Binding-site contacts:
Ligand atom OD1 contacts residue GLU64 of chain 1.A at 3.6 Å (salt-bridge).
Ligand atom N contacts residue TYR172 of chain 1.A at 2.8 Å (h-bond).
Ligand atom CA contacts residue ASP78 of chain 1.A at 3.3 Å.
Ligand atom CD2 contacts residue TYR8 of chain 1.A at 3.5 Å (hydrophobic).
Ligand atom N contacts residue GOL1 of chain 1.L at 2.8 Å (h-bond).
Ligand atom N contacts residue GLU64 of chain 1.A at 2.9 Å (salt-bridge).
Ligand atom O contacts residue HIS71 of chain 1.A at 3.5 Å.
Ligand atom O contacts residue LYS147 of chain 1.A at 3.2 Å (salt-bridge).
Ligand atom CG2 contacts residue HIS71 of chain 1.A at 3.3 Å.
Ligand atom CD2 contacts residue TYR100 of chain 1.A at 3.4 Å (hydrophobic).
Ligand atom CA contacts residue GLU64 of chain 1.A at 3.6 Å.
Ligand atom O contacts residue LYS147 of chain 1.A at 3.0 Å (salt-bridge).
Ligand atom CB contacts residue THR144 of chain 1.A at 3.5 Å.
Ligand atom CB contacts residue ASP78 of chain 1.A at 3.5 Å.
Ligand atom CG contacts residue GLU64 of chain 1.A at 3.4 Å.
Ligand atom O contacts residue TRP148 of chain 1.A at 3.6 Å.
Ligand atom N contacts residue TYR100 of chain 1.A at 3.0 Å (h-bond).
Ligand atom CA contacts residue TYR160 of chain 1.A at 3.6 Å (hydrophobic).
Ligand atom O contacts residue GOL1 of chain 1.L at 2.8 Å (h-bond).
Ligand atom C contacts residue ASP78 of chain 1.A at 3.6 Å.
Ligand atom CD1 contacts residue MET46 of chain 1.A at 3.5 Å (hydrophobic).
Ligand atom OXT contacts residue LYS147 of chain 1.A at 3.5 Å.
Ligand atom CG1 contacts residue TYR100 of chain 1.A at 3.4 Å (hydrophobic).
Ligand atom O contacts residue LYS67 of chain 1.A at 2.9 Å (salt-bridge).
Ligand atom N contacts residue TYR160 of chain 1.A at 3.5 Å.
Ligand atom O contacts residue TYR160 of chain 1.A at 2.6 Å (h-bond).
Ligand atom CA contacts residue GOL1 of chain 1.L at 3.6 Å.
Ligand atom N contacts residue LYS67 of chain 1.A at 3.5 Å (salt-bridge).
Ligand atom CD1 contacts residue VAL68 of chain 1.A at 3.6 Å (hydrophobic).
Ligand atom O contacts residue GOL1 of chain 1.L at 2.9 Å (h-bond).
Ligand atom N contacts residue ASP78 of chain 1.A at 2.8 Å (salt-bridge).
Ligand atom O contacts residue TRP148 of chain 1.A at 2.9 Å (h-bond).
Ligand atom N contacts residue TYR8 of chain 1.A at 2.9 Å (h-bond).
Ligand atom CG1 contacts residue ARG98 of chain 1.A at 3.4 Å.
Ligand atom ND2 contacts residue TRP168 of chain 1.A at 3.2 Å.
Ligand atom O contacts residue THR74 of chain 1.A at 2.8 Å (h-bond).
Ligand atom OXT contacts residue THR144 of chain 1.A at 2.7 Å (h-bond).
Ligand atom CG2 contacts residue ASP78 of chain 1.A at 3.5 Å.
Ligand atom OD1 contacts residue LYS67 of chain 1.A at 2.8 Å (salt-bridge).
Ligand atom CB contacts residue GOL1 of chain 1.L at 3.4 Å.

A small-molecule ligand and the protein it binds are described below.
Small molecule (SMILES): CSCC[C@H](NC(=O)[C@@H]1CCCN1C(=O)[C@@H](NC(=O)[C@H](CC(C)C)NC(=O)[C@@H](N)CC(N)=O)C(C)C)C(=O)N[C@H](C(=O)N[C@@H](C)C(=O)N[C@H](C(=O)N[C@H](C(=O)O)C(C)C)[C@@H](C)O)C(C)C

Sequence of chain 1.A:
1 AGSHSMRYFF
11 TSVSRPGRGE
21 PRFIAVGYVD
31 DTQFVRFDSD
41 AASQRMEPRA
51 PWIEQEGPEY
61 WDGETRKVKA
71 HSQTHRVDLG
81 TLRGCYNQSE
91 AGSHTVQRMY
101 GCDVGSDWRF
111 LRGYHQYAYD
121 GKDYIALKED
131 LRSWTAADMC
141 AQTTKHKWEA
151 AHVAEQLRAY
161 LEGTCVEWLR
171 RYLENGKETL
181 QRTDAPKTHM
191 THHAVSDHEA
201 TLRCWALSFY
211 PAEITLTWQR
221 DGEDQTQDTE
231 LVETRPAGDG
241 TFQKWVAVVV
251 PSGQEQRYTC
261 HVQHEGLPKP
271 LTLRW